Sequence of chain 1.A:
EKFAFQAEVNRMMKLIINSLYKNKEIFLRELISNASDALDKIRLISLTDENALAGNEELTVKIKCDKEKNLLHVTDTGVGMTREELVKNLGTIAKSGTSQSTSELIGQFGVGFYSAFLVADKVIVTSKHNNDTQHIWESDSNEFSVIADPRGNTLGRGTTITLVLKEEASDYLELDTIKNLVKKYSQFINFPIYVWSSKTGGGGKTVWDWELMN

Binding-site contacts:
Ligand atom CAN contacts residue LEU95 of chain 1.A at 3.8 Å (hydrophobic).
Ligand atom CAB contacts residue ILE183 of chain 1.A at 3.9 Å (hydrophobic).
Ligand atom CAM contacts residue MET90 of chain 1.A at 3.5 Å (hydrophobic).
Ligand atom OAX contacts residue ILE183 of chain 1.A at 3.5 Å.
Ligand atom CAD contacts residue MET90 of chain 1.A at 3.6 Å (hydrophobic).
Ligand atom CAN contacts residue MET90 of chain 1.A at 3.9 Å (hydrophobic).
Ligand atom OAU contacts residue THR181 of chain 1.A at 3.7 Å.
Ligand atom CAN contacts residue ASN98 of chain 1.A at 3.6 Å.
Ligand atom CAV contacts residue ALA44 of chain 1.A at 3.8 Å (hydrophobic).
Ligand atom CAT contacts residue ASP85 of chain 1.A at 3.4 Å.
Ligand atom OAX contacts residue LEU40 of chain 1.A at 4.0 Å.
Ligand atom CLR contacts residue MET90 of chain 1.A at 3.9 Å.
Ligand atom CAV contacts residue ASN43 of chain 1.A at 4.0 Å.
Ligand atom CAK contacts residue PHE131 of chain 1.A at 3.7 Å (hydrophobic).
Ligand atom CAQ contacts residue LEU99 of chain 1.A at 4.1 Å (hydrophobic).
Ligand atom CAO contacts residue TRP159 of chain 1.A at 3.9 Å (hydrophobic).
Ligand atom NAG contacts residue PHE131 of chain 1.A at 3.5 Å.
Ligand atom OAU contacts residue ASP85 of chain 1.A at 2.6 Å (salt-bridge).
Ligand atom OAX contacts residue ASN43 of chain 1.A at 3.7 Å.
Ligand atom CAH contacts residue PHE131 of chain 1.A at 3.7 Å (hydrophobic).
Ligand atom CAE contacts residue PHE131 of chain 1.A at 3.4 Å (hydrophobic).
Ligand atom CLR contacts residue THR181 of chain 1.A at 3.8 Å.
Ligand atom CAI contacts residue MET90 of chain 1.A at 4.0 Å (hydrophobic).
Ligand atom CAI contacts residue PHE131 of chain 1.A at 3.7 Å (hydrophobic).
Ligand atom CAB contacts residue ASN43 of chain 1.A at 4.1 Å.
Ligand atom CAT contacts residue ALA47 of chain 1.A at 4.1 Å (hydrophobic).
Ligand atom CAV contacts residue ASP85 of chain 1.A at 3.5 Å.
Ligand atom CAW contacts residue ILE183 of chain 1.A at 3.7 Å (hydrophobic).
Ligand atom NAJ contacts residue MET90 of chain 1.A at 4.0 Å.
Ligand atom CAF contacts residue PHE131 of chain 1.A at 3.5 Å (hydrophobic).
Ligand atom NAG contacts residue MET90 of chain 1.A at 3.8 Å.
Ligand atom CAM contacts residue ASN98 of chain 1.A at 3.7 Å.
Ligand atom CAW contacts residue ASN43 of chain 1.A at 3.8 Å.
Ligand atom CAH contacts residue GLU94 of chain 1.A at 3.8 Å.
Ligand atom CAF contacts residue MET90 of chain 1.A at 3.9 Å (hydrophobic).
Ligand atom CAO contacts residue ASN98 of chain 1.A at 3.8 Å.
Ligand atom NAJ contacts residue PHE131 of chain 1.A at 3.6 Å.
Ligand atom CAH contacts residue MET90 of chain 1.A at 3.9 Å (hydrophobic).
Ligand atom OAU contacts residue ALA47 of chain 1.A at 3.0 Å.
Ligand atom CLR contacts residue ALA47 of chain 1.A at 4.1 Å.

This protein binds this small molecule.
Small molecule (SMILES): Oc1cc(O)c(Cl)c(CCc2nccn2Cc2ccccc2)c1Cl